Binding-site contacts:
Ligand atom C2 contacts residue LEU102 of chain 5.B at 3.5 Å (hydrophobic).
Ligand atom C1 contacts residue ASN106 of chain 5.B at 3.1 Å.
Ligand atom O contacts residue MET74 of chain 5.B at 3.1 Å.
Ligand atom C3 contacts residue LEU102 of chain 5.B at 3.7 Å (hydrophobic).
Ligand atom C5 contacts residue LEU73 of chain 5.B at 4.0 Å (hydrophobic).
Ligand atom C3 contacts residue GLU134 of chain 11.B at 4.1 Å.
Ligand atom O contacts residue LEU109 of chain 5.B at 4.0 Å.
Ligand atom F contacts residue PHE70 of chain 5.B at 4.0 Å.
Ligand atom C3 contacts residue LEU131 of chain 11.B at 3.8 Å (hydrophobic).
Ligand atom O contacts residue ASN106 of chain 5.B at 2.6 Å (h-bond).
Ligand atom C contacts residue LEU73 of chain 5.B at 3.6 Å (hydrophobic).
Ligand atom C4 contacts residue LEU73 of chain 5.B at 4.0 Å (hydrophobic).
Ligand atom C4 contacts residue LEU102 of chain 5.B at 4.2 Å (hydrophobic).
Ligand atom C3 contacts residue VAL135 of chain 11.B at 3.8 Å (hydrophobic).
Ligand atom F contacts residue ASP72 of chain 5.B at 4.1 Å.
Ligand atom F contacts residue MET74 of chain 5.B at 3.9 Å.
Ligand atom O contacts residue LEU73 of chain 5.B at 3.6 Å.
Ligand atom C5 contacts residue MET74 of chain 5.B at 4.0 Å (hydrophobic).
Ligand atom C2 contacts residue MET105 of chain 5.B at 3.8 Å (hydrophobic).
Ligand atom C6 contacts residue LEU73 of chain 5.B at 3.4 Å (hydrophobic).
Ligand atom C1 contacts residue LEU109 of chain 5.B at 3.8 Å (hydrophobic).
Ligand atom F1 contacts residue MET74 of chain 5.B at 4.0 Å.
Ligand atom F1 contacts residue ASP72 of chain 5.B at 3.4 Å.
Ligand atom N1 contacts residue LEU73 of chain 5.B at 3.5 Å.
Ligand atom C contacts residue MET74 of chain 5.B at 3.7 Å (hydrophobic).
Ligand atom C5 contacts residue GLU134 of chain 11.B at 3.9 Å.
Ligand atom F2 contacts residue GLU134 of chain 11.B at 3.4 Å.
Ligand atom F1 contacts residue HIS138 of chain 11.B at 3.5 Å.
Ligand atom C4 contacts residue GLU134 of chain 11.B at 3.8 Å.
Ligand atom O contacts residue ALA75 of chain 5.B at 3.3 Å (h-bond).
Ligand atom C2 contacts residue VAL135 of chain 11.B at 3.6 Å (hydrophobic).
Ligand atom C7 contacts residue GLU134 of chain 11.B at 4.2 Å.
Ligand atom C1 contacts residue MET105 of chain 5.B at 4.0 Å (hydrophobic).
Ligand atom N1 contacts residue MET74 of chain 5.B at 3.0 Å (h-bond).
Ligand atom C contacts residue ASN106 of chain 5.B at 3.2 Å.
Ligand atom F1 contacts residue LEU73 of chain 5.B at 3.5 Å.
Ligand atom N contacts residue GLU134 of chain 11.B at 2.8 Å (salt-bridge).
Ligand atom C1 contacts residue LEU102 of chain 5.B at 3.9 Å (hydrophobic).
Ligand atom C2 contacts residue LEU131 of chain 11.B at 3.9 Å (hydrophobic).
Ligand atom C6 contacts residue MET74 of chain 5.B at 3.7 Å (hydrophobic).

Sequence of chain 5.B:
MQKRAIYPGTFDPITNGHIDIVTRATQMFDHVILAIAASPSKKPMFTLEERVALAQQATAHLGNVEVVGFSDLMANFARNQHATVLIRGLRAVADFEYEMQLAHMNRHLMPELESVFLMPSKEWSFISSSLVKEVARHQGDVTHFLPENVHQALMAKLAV

This protein binds this small molecule.
Small molecule (SMILES): Oc1cccc2nc(C(F)(F)F)[nH]c12

Sequence of chain 11.B:
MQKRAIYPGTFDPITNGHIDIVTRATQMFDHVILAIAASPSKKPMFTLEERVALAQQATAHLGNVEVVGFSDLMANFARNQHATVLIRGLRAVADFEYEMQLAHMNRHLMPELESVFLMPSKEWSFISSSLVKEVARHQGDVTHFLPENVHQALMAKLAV